Sequence of chain 1.A:
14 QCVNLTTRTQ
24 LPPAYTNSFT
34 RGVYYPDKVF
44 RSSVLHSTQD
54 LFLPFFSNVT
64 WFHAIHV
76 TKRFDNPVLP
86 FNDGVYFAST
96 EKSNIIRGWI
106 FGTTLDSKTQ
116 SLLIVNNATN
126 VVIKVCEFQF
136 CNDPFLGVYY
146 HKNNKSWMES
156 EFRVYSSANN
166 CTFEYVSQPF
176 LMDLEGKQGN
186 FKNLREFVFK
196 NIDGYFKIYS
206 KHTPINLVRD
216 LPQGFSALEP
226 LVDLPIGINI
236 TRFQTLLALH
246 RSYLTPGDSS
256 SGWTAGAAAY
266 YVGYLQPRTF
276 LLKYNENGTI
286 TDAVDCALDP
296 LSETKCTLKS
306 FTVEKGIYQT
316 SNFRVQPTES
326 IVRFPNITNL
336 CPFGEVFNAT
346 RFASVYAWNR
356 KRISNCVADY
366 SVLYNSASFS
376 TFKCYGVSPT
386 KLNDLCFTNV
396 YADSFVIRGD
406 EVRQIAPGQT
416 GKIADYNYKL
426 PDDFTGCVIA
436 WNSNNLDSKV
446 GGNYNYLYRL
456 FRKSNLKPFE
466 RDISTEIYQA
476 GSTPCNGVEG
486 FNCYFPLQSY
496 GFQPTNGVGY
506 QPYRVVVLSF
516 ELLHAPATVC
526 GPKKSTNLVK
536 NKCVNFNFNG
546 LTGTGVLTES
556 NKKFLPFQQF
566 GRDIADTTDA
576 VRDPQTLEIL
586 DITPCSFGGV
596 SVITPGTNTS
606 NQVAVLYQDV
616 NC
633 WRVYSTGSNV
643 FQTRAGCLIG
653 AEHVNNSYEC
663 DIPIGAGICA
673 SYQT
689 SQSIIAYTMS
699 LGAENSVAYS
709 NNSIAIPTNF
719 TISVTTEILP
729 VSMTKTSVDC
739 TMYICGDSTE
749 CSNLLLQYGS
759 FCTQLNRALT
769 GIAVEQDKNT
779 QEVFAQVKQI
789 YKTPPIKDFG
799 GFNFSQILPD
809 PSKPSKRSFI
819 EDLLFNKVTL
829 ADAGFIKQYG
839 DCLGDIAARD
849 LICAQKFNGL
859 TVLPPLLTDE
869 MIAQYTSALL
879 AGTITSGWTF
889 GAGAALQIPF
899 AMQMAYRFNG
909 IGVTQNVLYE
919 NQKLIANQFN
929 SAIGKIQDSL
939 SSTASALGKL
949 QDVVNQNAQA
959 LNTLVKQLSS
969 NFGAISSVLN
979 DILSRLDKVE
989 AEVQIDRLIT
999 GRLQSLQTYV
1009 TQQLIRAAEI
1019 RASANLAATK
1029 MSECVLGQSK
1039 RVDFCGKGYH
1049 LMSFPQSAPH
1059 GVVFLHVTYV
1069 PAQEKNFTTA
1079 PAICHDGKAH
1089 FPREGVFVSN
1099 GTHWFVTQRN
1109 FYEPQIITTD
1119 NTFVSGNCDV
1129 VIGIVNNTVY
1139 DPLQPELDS

Binding-site contacts:
Ligand atom C4 contacts residue MET153 of chain 1.A at 4.2 Å (hydrophobic).
Ligand atom O7 contacts residue HIS146 of chain 1.A at 3.2 Å (h-bond).
Ligand atom C7 contacts residue HIS146 of chain 1.A at 4.1 Å.
Ligand atom C3 contacts residue HIS146 of chain 1.A at 3.8 Å.
Ligand atom N2 contacts residue LYS147 of chain 1.A at 4.1 Å.
Ligand atom O5 contacts residue MET153 of chain 1.A at 3.7 Å.
Ligand atom C5 contacts residue HIS146 of chain 1.A at 4.4 Å.
Ligand atom C7 contacts residue ASN149 of chain 1.A at 4.0 Å.
Ligand atom C2 contacts residue HIS146 of chain 1.A at 3.6 Å.
Ligand atom O7 contacts residue ASN149 of chain 1.A at 4.4 Å.
Ligand atom C6 contacts residue MET153 of chain 1.A at 4.2 Å (hydrophobic).
Ligand atom O7 contacts residue LYS147 of chain 1.A at 3.4 Å (salt-bridge).
Ligand atom C3 contacts residue ASN149 of chain 1.A at 3.8 Å.
Ligand atom O6 contacts residue ASN149 of chain 1.A at 4.3 Å.
Ligand atom N2 contacts residue HIS146 of chain 1.A at 4.3 Å.
Ligand atom N2 contacts residue ASN149 of chain 1.A at 3.0 Å (h-bond).
Ligand atom O3 contacts residue HIS146 of chain 1.A at 3.0 Å (h-bond).
Ligand atom C6 contacts residue HIS146 of chain 1.A at 4.1 Å.
Ligand atom C4 contacts residue HIS146 of chain 1.A at 4.4 Å.
Ligand atom C8 contacts residue LYS147 of chain 1.A at 3.4 Å.
Ligand atom O5 contacts residue ASN149 of chain 1.A at 2.3 Å (h-bond).
Ligand atom O6 contacts residue HIS146 of chain 1.A at 3.7 Å.
Ligand atom C5 contacts residue MET153 of chain 1.A at 4.3 Å (hydrophobic).
Ligand atom O6 contacts residue MET153 of chain 1.A at 3.4 Å (h-bond).
Ligand atom C8 contacts residue ASN148 of chain 1.A at 3.9 Å.
Ligand atom O5 contacts residue HIS146 of chain 1.A at 4.3 Å.
Ligand atom C2 contacts residue ASN149 of chain 1.A at 2.4 Å.
Ligand atom C5 contacts residue ASN149 of chain 1.A at 3.6 Å.
Ligand atom C7 contacts residue LYS147 of chain 1.A at 3.4 Å.
Ligand atom C1 contacts residue ASN149 of chain 1.A at 1.4 Å.
Ligand atom C4 contacts residue ASN149 of chain 1.A at 4.2 Å.

The protein below binds the small molecule below.
Small molecule (SMILES): CC(=O)N[C@H]1[C@H](O[C@H]2[C@H](O)[C@@H](NC(C)=O)CO[C@@H]2CO)O[C@H](CO)[C@@H](O)[C@@H]1O